The protein below binds the small molecule below.
Small molecule (SMILES): c1ccc(C[C@H]2CN(c3cc(-c4ccncc4)c(-c4ccc5ccccc5c4)nn3)CCN2)cc1

Binding-site contacts:
Ligand atom C6 contacts residue TYR41 of chain 1.A at 3.5 Å (hydrophobic).
Ligand atom C20 contacts residue THR112 of chain 1.A at 3.7 Å.
Ligand atom C10 contacts residue ASP118 of chain 1.A at 3.8 Å.
Ligand atom C24 contacts residue LEU81 of chain 1.A at 3.7 Å (hydrophobic).
Ligand atom C21 contacts residue ALA57 of chain 1.A at 3.8 Å (hydrophobic).
Ligand atom C14 contacts residue TYR41 of chain 1.A at 3.4 Å (hydrophobic).
Ligand atom C28 contacts residue TYR41 of chain 1.A at 3.4 Å (hydrophobic).
Ligand atom C10 contacts residue SER160 of chain 1.A at 3.5 Å.
Ligand atom C12 contacts residue MET115 of chain 1.A at 3.8 Å (hydrophobic).
Ligand atom C23 contacts residue ILE90 of chain 1.A at 3.6 Å (hydrophobic).
Ligand atom C18 contacts residue LYS59 of chain 1.A at 3.4 Å.
Ligand atom C1 contacts residue TYR41 of chain 1.A at 3.7 Å (hydrophobic).
Ligand atom C4 contacts residue TYR41 of chain 1.A at 3.7 Å (hydrophobic).
Ligand atom C22 contacts residue VAL44 of chain 1.A at 3.8 Å (hydrophobic).
Ligand atom C8 contacts residue MET115 of chain 1.A at 3.5 Å (hydrophobic).
Ligand atom N3 contacts residue LEU114 of chain 1.A at 3.8 Å.
Ligand atom C7 contacts residue MET115 of chain 1.A at 3.7 Å (hydrophobic).
Ligand atom C2 contacts residue LYS59 of chain 1.A at 3.8 Å.
Ligand atom C13 contacts residue ALA117 of chain 1.A at 3.6 Å (hydrophobic).
Ligand atom C26 contacts residue THR112 of chain 1.A at 3.7 Å.
Ligand atom C13 contacts residue MET115 of chain 1.A at 3.6 Å (hydrophobic).
Ligand atom C26 contacts residue LEU110 of chain 1.A at 3.5 Å (hydrophobic).
Ligand atom N2 contacts residue LYS59 of chain 1.A at 3.2 Å (salt-bridge).
Ligand atom C27 contacts residue SER160 of chain 1.A at 3.5 Å.
Ligand atom C21 contacts residue LYS59 of chain 1.A at 3.5 Å.
Ligand atom C25 contacts residue LEU110 of chain 1.A at 3.3 Å (hydrophobic).
Ligand atom C30 contacts residue SER160 of chain 1.A at 3.6 Å.
Ligand atom C25 contacts residue THR112 of chain 1.A at 3.8 Å.
Ligand atom N3 contacts residue MET115 of chain 1.A at 2.8 Å (h-bond).
Ligand atom N3 contacts residue ALA57 of chain 1.A at 3.7 Å.
Ligand atom C26 contacts residue ALA57 of chain 1.A at 3.5 Å (hydrophobic).
Ligand atom C14 contacts residue GLY116 of chain 1.A at 3.8 Å.
Ligand atom C25 contacts residue VAL111 of chain 1.A at 3.5 Å (hydrophobic).
Ligand atom N3 contacts residue HIS113 of chain 1.A at 3.8 Å.
Ligand atom N5 contacts residue SER160 of chain 1.A at 2.8 Å (h-bond).
Ligand atom C13 contacts residue GLY116 of chain 1.A at 3.7 Å.
Ligand atom N2 contacts residue TYR41 of chain 1.A at 3.8 Å.
Ligand atom C15 contacts residue TYR41 of chain 1.A at 3.7 Å (hydrophobic).
Ligand atom C8 contacts residue HIS113 of chain 1.A at 3.5 Å.
Ligand atom C17 contacts residue LYS59 of chain 1.A at 3.4 Å.

Sequence of chain 1.A:
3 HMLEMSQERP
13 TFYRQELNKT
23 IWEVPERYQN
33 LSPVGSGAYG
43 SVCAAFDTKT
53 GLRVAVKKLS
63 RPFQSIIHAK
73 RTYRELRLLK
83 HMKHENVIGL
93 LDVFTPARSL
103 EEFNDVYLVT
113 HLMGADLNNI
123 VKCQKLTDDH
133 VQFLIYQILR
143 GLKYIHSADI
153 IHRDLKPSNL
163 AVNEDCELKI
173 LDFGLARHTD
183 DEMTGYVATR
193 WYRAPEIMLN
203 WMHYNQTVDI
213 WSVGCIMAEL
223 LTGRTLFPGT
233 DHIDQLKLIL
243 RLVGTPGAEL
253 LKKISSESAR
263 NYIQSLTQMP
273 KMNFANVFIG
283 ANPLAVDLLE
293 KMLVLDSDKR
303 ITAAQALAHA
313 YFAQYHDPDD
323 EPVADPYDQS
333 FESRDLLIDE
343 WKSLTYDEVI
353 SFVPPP